Sequence of chain 1.Y:
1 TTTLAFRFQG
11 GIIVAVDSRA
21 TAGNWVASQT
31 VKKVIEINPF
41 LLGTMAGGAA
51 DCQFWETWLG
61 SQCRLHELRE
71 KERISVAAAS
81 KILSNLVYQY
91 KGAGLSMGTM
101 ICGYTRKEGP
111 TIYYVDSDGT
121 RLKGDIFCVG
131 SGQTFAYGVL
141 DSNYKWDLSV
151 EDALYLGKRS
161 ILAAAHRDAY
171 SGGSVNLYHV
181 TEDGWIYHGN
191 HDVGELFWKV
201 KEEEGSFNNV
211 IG

Sequence of chain 1.Z:
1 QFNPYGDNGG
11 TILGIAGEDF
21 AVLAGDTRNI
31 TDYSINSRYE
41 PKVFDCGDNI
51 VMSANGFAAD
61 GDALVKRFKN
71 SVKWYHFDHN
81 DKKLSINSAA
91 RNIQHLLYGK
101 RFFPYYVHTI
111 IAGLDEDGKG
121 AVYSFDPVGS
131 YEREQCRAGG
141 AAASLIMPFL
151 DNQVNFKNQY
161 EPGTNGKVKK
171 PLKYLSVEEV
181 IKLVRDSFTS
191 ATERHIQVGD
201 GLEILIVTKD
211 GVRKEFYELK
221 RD

A small-molecule ligand and the protein it binds are described below.
Small molecule (SMILES): Cc1ccc(CNC(=O)[C@H](CCc2ccccc2)NC(=O)[C@H](CCc2ccccc2)NC(=O)[C@@H](N)CCc2ccccc2)cc1

Binding-site contacts:
Ligand atom N11 contacts residue THR1 of chain 1.Y at 3.9 Å.
Ligand atom C8 contacts residue THR21 of chain 1.Y at 3.5 Å.
Ligand atom N11 contacts residue MES1 of chain 1.PA at 3.8 Å.
Ligand atom N38 contacts residue PRO127 of chain 1.Z at 3.7 Å.
Ligand atom C26 contacts residue GLY48 of chain 1.Y at 3.9 Å.
Ligand atom C4 contacts residue ALA49 of chain 1.Y at 3.9 Å (hydrophobic).
Ligand atom C19 contacts residue MET45 of chain 1.Y at 3.5 Å (hydrophobic).
Ligand atom C7 contacts residue THR21 of chain 1.Y at 3.8 Å.
Ligand atom C27 contacts residue ALA20 of chain 1.Y at 3.8 Å (hydrophobic).
Ligand atom C12 contacts residue MES1 of chain 1.PA at 3.8 Å.
Ligand atom C12 contacts residue GLY47 of chain 1.Y at 3.7 Å.
Ligand atom O10 contacts residue THR21 of chain 1.Y at 3.1 Å (h-bond).
Ligand atom C36 contacts residue PRO127 of chain 1.Z at 3.8 Å (hydrophobic).
Ligand atom C33 contacts residue SER130 of chain 1.Z at 3.8 Å.
Ligand atom C30 contacts residue SER124 of chain 1.Z at 3.7 Å.
Ligand atom C15 contacts residue MET45 of chain 1.Y at 3.3 Å (hydrophobic).
Ligand atom C14 contacts residue MET45 of chain 1.Y at 3.5 Å (hydrophobic).
Ligand atom C32 contacts residue GLU132 of chain 1.Z at 3.9 Å.
Ligand atom C31 contacts residue GLU134 of chain 1.Z at 3.7 Å.
Ligand atom N11 contacts residue GLY47 of chain 1.Y at 3.0 Å (h-bond).
Ligand atom N2 contacts residue ASP126 of chain 1.Z at 3.5 Å (salt-bridge).
Ligand atom C20 contacts residue MES1 of chain 1.PA at 3.9 Å.
Ligand atom C41 contacts residue PRO127 of chain 1.Z at 3.8 Å (hydrophobic).
Ligand atom O10 contacts residue ALA20 of chain 1.Y at 3.2 Å.
Ligand atom C15 contacts residue LYS33 of chain 1.Y at 3.8 Å.
Ligand atom N5 contacts residue THR21 of chain 1.Y at 3.1 Å (h-bond).
Ligand atom C17 contacts residue VAL31 of chain 1.Y at 3.5 Å (hydrophobic).
Ligand atom C16 contacts residue ALA49 of chain 1.Y at 3.9 Å (hydrophobic).
Ligand atom C19 contacts residue LYS32 of chain 1.Y at 3.4 Å.
Ligand atom O6 contacts residue ALA49 of chain 1.Y at 3.3 Å.
Ligand atom C18 contacts residue LYS33 of chain 1.Y at 3.9 Å.
Ligand atom C17 contacts residue ALA49 of chain 1.Y at 3.6 Å (hydrophobic).
Ligand atom C31 contacts residue GLU132 of chain 1.Z at 3.9 Å.
Ligand atom C19 contacts residue VAL31 of chain 1.Y at 3.7 Å (hydrophobic).
Ligand atom C13 contacts residue LYS33 of chain 1.Y at 3.7 Å.
Ligand atom C41 contacts residue VAL128 of chain 1.Z at 3.9 Å (hydrophobic).
Ligand atom C18 contacts residue ALA49 of chain 1.Y at 3.9 Å (hydrophobic).
Ligand atom C12 contacts residue THR1 of chain 1.Y at 3.0 Å.
Ligand atom C31 contacts residue SER124 of chain 1.Z at 3.7 Å.
Ligand atom C3 contacts residue ASP126 of chain 1.Z at 3.7 Å.